The protein below binds the small molecule below.
Small molecule (SMILES): CC(C)(C)OC(=O)N[C@@H](Cc1ccccc1)[C@H](O)CN[C@@H](Cc1ccccc1)C(=O)N[C@@H](CCC(=O)O)C(=O)N[C@@H](Cc1ccccc1)C(N)=O

Sequence of chain 1.B:
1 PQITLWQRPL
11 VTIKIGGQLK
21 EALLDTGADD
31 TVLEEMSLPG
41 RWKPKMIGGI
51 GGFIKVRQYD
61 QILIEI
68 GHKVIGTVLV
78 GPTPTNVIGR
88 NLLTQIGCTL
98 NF

Binding-site contacts:
Ligand atom CB contacts residue ASP25 of chain 1.A at 3.4 Å.
Ligand atom OE1 contacts residue ILE47 of chain 1.B at 3.3 Å.
Ligand atom CA3 contacts residue ASP29 of chain 1.B at 3.5 Å.
Ligand atom CA2 contacts residue GLY48 of chain 1.B at 3.3 Å.
Ligand atom CM contacts residue ASP25 of chain 1.B at 3.7 Å.
Ligand atom C3 contacts residue GLY48 of chain 1.A at 3.4 Å.
Ligand atom O contacts residue GLY49 of chain 1.B at 3.5 Å.
Ligand atom CD1 contacts residue LEU23 of chain 1.A at 3.6 Å (hydrophobic).
Ligand atom CE21 contacts residue PRO81 of chain 1.B at 3.3 Å (hydrophobic).
Ligand atom C1 contacts residue ASP30 of chain 1.A at 3.5 Å.
Ligand atom O3 contacts residue ASP29 of chain 1.B at 3.0 Å (salt-bridge).
Ligand atom OE1 contacts residue ASP30 of chain 1.B at 2.6 Å (salt-bridge).
Ligand atom C6 contacts residue GLY48 of chain 1.B at 3.6 Å.
Ligand atom OE2 contacts residue ASP30 of chain 1.B at 2.9 Å (salt-bridge).
Ligand atom C5 contacts residue GLY27 of chain 1.A at 3.6 Å.
Ligand atom O3 contacts residue ALA28 of chain 1.B at 3.6 Å.
Ligand atom CE1 contacts residue THR82 of chain 1.A at 3.7 Å.
Ligand atom N3 contacts residue GLY48 of chain 1.B at 3.0 Å (h-bond).
Ligand atom O4 contacts residue GLY48 of chain 1.B at 2.8 Å (h-bond).
Ligand atom N1 contacts residue GLY27 of chain 1.A at 3.2 Å (h-bond).
Ligand atom CA contacts residue ASP25 of chain 1.A at 3.4 Å.
Ligand atom O3 contacts residue GLY27 of chain 1.B at 3.3 Å (h-bond).
Ligand atom O4 contacts residue ILE47 of chain 1.B at 3.4 Å.
Ligand atom N2 contacts residue GLY27 of chain 1.B at 3.0 Å (h-bond).
Ligand atom C5 contacts residue ASP25 of chain 1.B at 2.8 Å.
Ligand atom CZ contacts residue THR82 of chain 1.A at 3.4 Å.
Ligand atom CB3 contacts residue ASP29 of chain 1.B at 3.6 Å.
Ligand atom CD22 contacts residue GLY48 of chain 1.B at 3.6 Å.
Ligand atom CB3 contacts residue ARG8 of chain 1.A at 3.6 Å.
Ligand atom OE2 contacts residue ASP29 of chain 1.B at 3.0 Å (salt-bridge).
Ligand atom CA contacts residue GLY27 of chain 1.B at 3.3 Å.
Ligand atom OXT contacts residue ASP25 of chain 1.B at 2.2 Å (salt-bridge).
Ligand atom CB2 contacts residue ALA28 of chain 1.B at 3.7 Å (hydrophobic).
Ligand atom N contacts residue ASP25 of chain 1.B at 3.4 Å (salt-bridge).
Ligand atom OE2 contacts residue ALA28 of chain 1.B at 3.7 Å.
Ligand atom CE11 contacts residue ARG8 of chain 1.B at 3.5 Å.
Ligand atom N contacts residue ASP25 of chain 1.A at 2.8 Å (salt-bridge).
Ligand atom CG1 contacts residue THR82 of chain 1.B at 3.6 Å.
Ligand atom CD contacts residue ASP30 of chain 1.B at 3.3 Å.
Ligand atom CM contacts residue ASP25 of chain 1.A at 3.3 Å.

Sequence of chain 1.A:
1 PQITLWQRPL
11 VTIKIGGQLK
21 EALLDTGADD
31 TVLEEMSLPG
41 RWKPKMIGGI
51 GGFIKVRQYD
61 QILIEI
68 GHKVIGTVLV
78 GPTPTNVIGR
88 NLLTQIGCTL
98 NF